Sequence of chain 1.F:
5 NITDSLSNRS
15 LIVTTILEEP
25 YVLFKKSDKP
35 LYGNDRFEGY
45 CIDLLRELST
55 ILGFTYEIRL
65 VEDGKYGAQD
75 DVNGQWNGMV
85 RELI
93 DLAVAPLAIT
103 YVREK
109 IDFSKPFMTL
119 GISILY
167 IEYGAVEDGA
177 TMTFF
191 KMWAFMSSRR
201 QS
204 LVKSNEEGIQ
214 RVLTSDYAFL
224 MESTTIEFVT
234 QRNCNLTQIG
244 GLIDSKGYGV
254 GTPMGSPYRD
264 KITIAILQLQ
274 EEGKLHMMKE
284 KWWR

A small-molecule ligand and the protein it binds are described below.
Small molecule (SMILES): C/C(=C/C=C/[C@@H](C)C(=O)O)[C@H]1CN[C@H](C(=O)O)[C@H]1CC(=O)O

Binding-site contacts:
Ligand atom OXT contacts residue ARG105 of chain 1.F at 2.6 Å (salt-bridge).
Ligand atom CAP contacts residue TYR70 of chain 1.F at 3.6 Å (hydrophobic).
Ligand atom OE1 contacts residue THR177 of chain 1.F at 3.5 Å (h-bond).
Ligand atom OE2 contacts residue THR177 of chain 1.F at 3.4 Å (h-bond).
Ligand atom CD contacts residue GLU225 of chain 1.F at 4.0 Å.
Ligand atom O contacts residue ALA176 of chain 1.F at 3.1 Å (h-bond).
Ligand atom OAD contacts residue TYR70 of chain 1.F at 3.8 Å.
Ligand atom CAL contacts residue GLU225 of chain 1.F at 3.9 Å.
Ligand atom CA contacts residue GLU225 of chain 1.F at 3.5 Å.
Ligand atom CD contacts residue THR177 of chain 1.F at 3.6 Å.
Ligand atom CAQ contacts residue TYR70 of chain 1.F at 3.8 Å (hydrophobic).
Ligand atom OAD contacts residue ALA72 of chain 1.F at 4.0 Å.
Ligand atom CAJ contacts residue TYR70 of chain 1.F at 3.7 Å (hydrophobic).
Ligand atom OAD contacts residue GLY71 of chain 1.F at 3.4 Å (h-bond).
Ligand atom OXT contacts residue TYR70 of chain 1.F at 4.0 Å.
Ligand atom OE2 contacts residue ALA176 of chain 1.F at 3.9 Å.
Ligand atom OXT contacts residue LEU99 of chain 1.F at 3.8 Å.
Ligand atom CAB contacts residue GLU173 of chain 1.F at 3.0 Å.
Ligand atom OXT contacts residue ALA100 of chain 1.F at 3.1 Å (h-bond).
Ligand atom CAL contacts residue PRO98 of chain 1.F at 3.0 Å (hydrophobic).
Ligand atom CAT contacts residue TYR70 of chain 1.F at 4.0 Å (hydrophobic).
Ligand atom CAA contacts residue ASN208 of chain 1.F at 3.1 Å.
Ligand atom N contacts residue GLU225 of chain 1.F at 3.2 Å (salt-bridge).
Ligand atom OAG contacts residue TYR70 of chain 1.F at 3.1 Å (h-bond).
Ligand atom CAA contacts residue TYR70 of chain 1.F at 4.0 Å (hydrophobic).
Ligand atom N contacts residue PRO98 of chain 1.F at 2.7 Å (h-bond).
Ligand atom CAI contacts residue TYR70 of chain 1.F at 3.7 Å (hydrophobic).
Ligand atom O contacts residue ARG105 of chain 1.F at 2.5 Å (salt-bridge).
Ligand atom CG contacts residue GLU225 of chain 1.F at 3.2 Å.
Ligand atom CAS contacts residue GLU173 of chain 1.F at 3.9 Å.
Ligand atom CAA contacts residue GLU22 of chain 1.F at 3.5 Å.
Ligand atom OAG contacts residue LYS69 of chain 1.F at 3.2 Å.
Ligand atom OE1 contacts residue ASN208 of chain 1.F at 3.9 Å.
Ligand atom C contacts residue ARG105 of chain 1.F at 3.2 Å.
Ligand atom O contacts residue GLY175 of chain 1.F at 3.9 Å.
Ligand atom CAK contacts residue VAL172 of chain 1.F at 3.8 Å (hydrophobic).
Ligand atom OXT contacts residue PRO98 of chain 1.F at 3.7 Å.
Ligand atom C contacts residue ALA176 of chain 1.F at 3.9 Å (hydrophobic).
Ligand atom CAL contacts residue TYR70 of chain 1.F at 3.6 Å (hydrophobic).
Ligand atom OE1 contacts residue GLU225 of chain 1.F at 3.9 Å.